Binding-site contacts:
Ligand atom N contacts residue GLU63 of chain 1.G at 2.8 Å (salt-bridge).
Ligand atom CE1 contacts residue TRP167 of chain 1.G at 3.5 Å (hydrophobic).
Ligand atom CA contacts residue TYR171 of chain 1.G at 3.4 Å (hydrophobic).
Ligand atom N contacts residue GLN70 of chain 1.G at 2.7 Å (h-bond).
Ligand atom N contacts residue TYR159 of chain 1.G at 3.5 Å (h-bond).
Ligand atom CB contacts residue TYR7 of chain 1.G at 3.5 Å (hydrophobic).
Ligand atom CG contacts residue GLN70 of chain 1.G at 3.3 Å.
Ligand atom CA contacts residue GLN70 of chain 1.G at 3.5 Å.
Ligand atom CE1 contacts residue LYS66 of chain 1.G at 3.3 Å.
Ligand atom N contacts residue TYR171 of chain 1.G at 2.6 Å (h-bond).
Ligand atom CD1 contacts residue TRP167 of chain 1.G at 3.2 Å (hydrophobic).
Ligand atom CD2 contacts residue LYS66 of chain 1.G at 3.5 Å.
Ligand atom ND2 contacts residue GLN97 of chain 1.G at 3.0 Å (h-bond).
Ligand atom CD1 contacts residue LYS66 of chain 1.G at 3.5 Å.
Ligand atom O contacts residue HIS155 of chain 1.G at 2.7 Å (h-bond).
Ligand atom N contacts residue TYR7 of chain 1.G at 3.4 Å (h-bond).
Ligand atom CZ contacts residue SER150 of chain 1.G at 3.5 Å.
Ligand atom OH contacts residue SER150 of chain 1.G at 2.9 Å (h-bond).
Ligand atom OD1 contacts residue GLN70 of chain 1.G at 3.1 Å (h-bond).
Ligand atom N contacts residue TYR156 of chain 1.G at 3.0 Å (h-bond).
Ligand atom C contacts residue TYR7 of chain 1.G at 3.5 Å (hydrophobic).
Ligand atom O contacts residue GLN70 of chain 1.G at 3.5 Å.
Ligand atom ND2 contacts residue TRP73 of chain 1.G at 3.3 Å.
Ligand atom CB contacts residue TRP167 of chain 1.G at 3.4 Å (hydrophobic).
Ligand atom CG contacts residue TRP167 of chain 1.G at 3.4 Å (hydrophobic).
Ligand atom O contacts residue TYR159 of chain 1.G at 2.4 Å (h-bond).
Ligand atom OD1 contacts residue GLN97 of chain 1.G at 3.0 Å (h-bond).
Ligand atom CD1 contacts residue HIS155 of chain 1.G at 3.2 Å.
Ligand atom CE2 contacts residue GLU163 of chain 1.G at 2.8 Å.
Ligand atom CB contacts residue GLN70 of chain 1.G at 3.4 Å.
Ligand atom CE1 contacts residue GLU63 of chain 1.G at 3.4 Å.
Ligand atom CD1 contacts residue GLU63 of chain 1.G at 3.2 Å.
Ligand atom N contacts residue TYR7 of chain 1.G at 2.9 Å (h-bond).
Ligand atom CD2 contacts residue ALA152 of chain 1.G at 3.4 Å (hydrophobic).
Ligand atom CZ contacts residue LYS66 of chain 1.G at 3.1 Å.
Ligand atom CE2 contacts residue LYS66 of chain 1.G at 3.2 Å.
Ligand atom CB contacts residue GLU63 of chain 1.G at 3.4 Å.
Ligand atom O contacts residue LYS66 of chain 1.G at 3.0 Å (salt-bridge).
Ligand atom CG contacts residue GLU9 of chain 1.G at 3.3 Å.
Ligand atom CA contacts residue TYR7 of chain 1.G at 3.5 Å (hydrophobic).

A small-molecule ligand and the protein it binds are described below.
Small molecule (SMILES): C[C@H](NC(=O)[C@@H](N)Cc1ccccc1)C(=O)N1CCC[C@H]1C(=O)NCC(=O)N[C@@H](CC(N)=O)C(=O)N[C@@H](Cc1ccc(O)cc1)C(=O)N1CCC[C@H]1C(=O)O

Sequence of chain 1.G:
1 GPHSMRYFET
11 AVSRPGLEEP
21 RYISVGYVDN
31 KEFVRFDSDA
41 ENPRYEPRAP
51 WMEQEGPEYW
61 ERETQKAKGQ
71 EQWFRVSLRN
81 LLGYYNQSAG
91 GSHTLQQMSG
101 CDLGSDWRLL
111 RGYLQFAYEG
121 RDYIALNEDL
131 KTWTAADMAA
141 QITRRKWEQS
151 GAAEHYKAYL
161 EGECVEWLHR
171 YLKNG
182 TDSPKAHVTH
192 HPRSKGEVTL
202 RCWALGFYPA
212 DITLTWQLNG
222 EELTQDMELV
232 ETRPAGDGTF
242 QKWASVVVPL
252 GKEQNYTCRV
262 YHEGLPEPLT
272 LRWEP